Binding-site contacts:
Ligand atom CD2 contacts residue TRP167 of chain 1.D at 3.3 Å (hydrophobic).
Ligand atom CB contacts residue ASP77 of chain 1.D at 3.3 Å.
Ligand atom CB contacts residue TRP167 of chain 1.D at 3.4 Å (hydrophobic).
Ligand atom OE1 contacts residue HIS114 of chain 1.D at 3.4 Å (h-bond).
Ligand atom CZ contacts residue LYS66 of chain 1.D at 3.4 Å.
Ligand atom CZ contacts residue GLN155 of chain 1.D at 3.2 Å.
Ligand atom CA contacts residue TYR171 of chain 1.D at 3.5 Å (hydrophobic).
Ligand atom CD2 contacts residue GLU63 of chain 1.D at 3.3 Å.
Ligand atom CD1 contacts residue PEG1 of chain 1.AA at 3.4 Å.
Ligand atom O contacts residue HIS70 of chain 1.D at 3.4 Å.
Ligand atom OXT contacts residue LYS146 of chain 1.D at 3.4 Å (salt-bridge).
Ligand atom O contacts residue TYR159 of chain 1.D at 2.5 Å (h-bond).
Ligand atom O contacts residue THR143 of chain 1.D at 2.6 Å (h-bond).
Ligand atom NE2 contacts residue LEU156 of chain 1.D at 3.2 Å.
Ligand atom CZ contacts residue GLN155 of chain 1.D at 3.3 Å.
Ligand atom OG1 contacts residue THR73 of chain 1.D at 2.9 Å.
Ligand atom CE2 contacts residue LYS66 of chain 1.D at 3.4 Å.
Ligand atom N contacts residue TYR99 of chain 1.D at 3.0 Å (h-bond).
Ligand atom O contacts residue TRP147 of chain 1.D at 2.8 Å (h-bond).
Ligand atom O contacts residue LYS66 of chain 1.D at 2.9 Å (salt-bridge).
Ligand atom CG contacts residue GLU63 of chain 1.D at 3.5 Å.
Ligand atom CE2 contacts residue TRP167 of chain 1.D at 3.4 Å (hydrophobic).
Ligand atom N contacts residue TYR7 of chain 1.D at 2.6 Å (h-bond).
Ligand atom N contacts residue ASP77 of chain 1.D at 3.0 Å (salt-bridge).
Ligand atom CD1 contacts residue THR163 of chain 1.D at 3.4 Å.
Ligand atom CE1 contacts residue LYS66 of chain 1.D at 3.5 Å.
Ligand atom NE contacts residue GLN155 of chain 1.D at 3.0 Å (h-bond).
Ligand atom CD2 contacts residue TYR99 of chain 1.D at 3.4 Å (hydrophobic).
Ligand atom CG2 contacts residue HIS70 of chain 1.D at 3.2 Å.
Ligand atom N contacts residue TYR171 of chain 1.D at 2.7 Å (h-bond).
Ligand atom CE1 contacts residue THR163 of chain 1.D at 3.4 Å.
Ligand atom CB contacts residue THR73 of chain 1.D at 3.5 Å.
Ligand atom O contacts residue TYR84 of chain 1.D at 2.9 Å (h-bond).
Ligand atom O contacts residue LYS146 of chain 1.D at 3.1 Å (salt-bridge).
Ligand atom N contacts residue GLU63 of chain 1.D at 3.0 Å (salt-bridge).
Ligand atom CG contacts residue ASP77 of chain 1.D at 3.4 Å.
Ligand atom CD1 contacts residue VAL67 of chain 1.D at 3.5 Å (hydrophobic).
Ligand atom CA contacts residue TYR7 of chain 1.D at 3.5 Å (hydrophobic).
Ligand atom NH1 contacts residue GLN155 of chain 1.D at 3.3 Å.
Ligand atom O contacts residue PEG1 of chain 1.AA at 2.5 Å (h-bond).

The small molecule below binds the protein below.
Small molecule (SMILES): CC(C)C[C@H](NC(=O)[C@H](CC(C)C)NC(=O)[C@H](Cc1ccccc1)NC(=O)[C@@H](NC(=O)[C@H](CCCN=C(N)N)NC(=O)[C@H](CC(C)C)NC(=O)[C@H](CCC(N)=O)NC(=O)[C@H](CC(C)C)NC(=O)[C@@H](N)Cc1ccc(O)cc1)[C@@H](C)O)C(=O)O

Sequence of chain 1.D:
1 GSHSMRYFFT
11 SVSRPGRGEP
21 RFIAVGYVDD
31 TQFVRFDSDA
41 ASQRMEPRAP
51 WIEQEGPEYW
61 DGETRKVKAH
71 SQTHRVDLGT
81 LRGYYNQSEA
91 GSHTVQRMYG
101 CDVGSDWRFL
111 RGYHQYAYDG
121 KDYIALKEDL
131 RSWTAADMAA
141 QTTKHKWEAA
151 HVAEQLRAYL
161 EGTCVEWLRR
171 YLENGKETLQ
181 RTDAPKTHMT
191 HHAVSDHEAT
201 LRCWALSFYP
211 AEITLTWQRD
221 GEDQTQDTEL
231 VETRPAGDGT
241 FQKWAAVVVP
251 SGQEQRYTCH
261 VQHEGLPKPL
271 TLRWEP